Binding-site contacts:
Ligand atom NH2 contacts residue HIS135 of chain 1.B at 4.2 Å.
Ligand atom CZ contacts residue ASP138 of chain 1.B at 4.2 Å.
Ligand atom CD contacts residue ASP137 of chain 1.B at 4.3 Å.
Ligand atom NH2 contacts residue ASP138 of chain 1.B at 3.0 Å (salt-bridge).
Ligand atom NH1 contacts residue GLU222 of chain 1.B at 2.5 Å (salt-bridge).
Ligand atom CD contacts residue GLU214 of chain 1.B at 2.9 Å.
Ligand atom CD contacts residue GLU222 of chain 1.B at 4.2 Å.
Ligand atom CZ contacts residue LEU224 of chain 1.B at 4.3 Å (hydrophobic).
Ligand atom NE contacts residue ASP137 of chain 1.B at 4.3 Å.
Ligand atom CB contacts residue GLU214 of chain 1.B at 3.2 Å.
Ligand atom CZ contacts residue HIS135 of chain 1.B at 4.4 Å.
Ligand atom NH1 contacts residue LEU224 of chain 1.B at 3.7 Å.
Ligand atom NH1 contacts residue GLU214 of chain 1.B at 4.2 Å.
Ligand atom NE contacts residue HIS135 of chain 1.B at 4.2 Å.
Ligand atom NH2 contacts residue LEU224 of chain 1.B at 4.2 Å.
Ligand atom NE contacts residue GLU214 of chain 1.B at 4.2 Å.
Ligand atom NE contacts residue ASP138 of chain 1.B at 4.5 Å.
Ligand atom CG contacts residue GLU214 of chain 1.B at 3.5 Å.
Ligand atom CZ contacts residue GLU222 of chain 1.B at 3.8 Å.

This protein binds this small molecule.
Small molecule (SMILES): NC(=[NH2+])NCCC[C@H](N)C(=O)O

Sequence of chain 1.B:
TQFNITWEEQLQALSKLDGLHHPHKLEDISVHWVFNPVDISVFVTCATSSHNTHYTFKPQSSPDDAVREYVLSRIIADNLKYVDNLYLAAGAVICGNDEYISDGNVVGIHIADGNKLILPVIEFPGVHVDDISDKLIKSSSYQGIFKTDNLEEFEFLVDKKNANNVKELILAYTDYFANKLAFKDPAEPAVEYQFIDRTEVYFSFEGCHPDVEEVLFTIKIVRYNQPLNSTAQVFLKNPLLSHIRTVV